Sequence of chain 1.C:
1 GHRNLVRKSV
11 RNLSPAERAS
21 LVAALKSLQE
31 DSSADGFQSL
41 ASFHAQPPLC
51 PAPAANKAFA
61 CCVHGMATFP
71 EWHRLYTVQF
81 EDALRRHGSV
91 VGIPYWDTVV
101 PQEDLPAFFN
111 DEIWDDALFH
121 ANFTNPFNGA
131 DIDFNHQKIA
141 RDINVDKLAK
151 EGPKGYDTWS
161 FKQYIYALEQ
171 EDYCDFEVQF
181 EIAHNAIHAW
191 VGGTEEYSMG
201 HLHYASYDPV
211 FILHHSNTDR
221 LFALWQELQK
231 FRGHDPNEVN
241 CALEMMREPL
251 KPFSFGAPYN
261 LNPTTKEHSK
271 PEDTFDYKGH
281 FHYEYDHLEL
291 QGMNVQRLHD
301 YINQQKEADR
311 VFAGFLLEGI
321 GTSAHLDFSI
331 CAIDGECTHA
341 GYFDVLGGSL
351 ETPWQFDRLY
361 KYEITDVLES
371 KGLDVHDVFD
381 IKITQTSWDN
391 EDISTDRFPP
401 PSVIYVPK

This small molecule binds to this protein.
Small molecule (SMILES): CC(=O)N[C@@H]1[C@@H](O)[C@H](O)[C@@H](CO)O[C@H]1O

Binding-site contacts:
Ligand atom O4 contacts residue ASN122 of chain 1.C at 2.7 Å (h-bond).
Ligand atom C4 contacts residue ASP115 of chain 1.C at 3.5 Å.
Ligand atom O1 contacts residue NAG1 of chain 1.L at 2.7 Å (h-bond).
Ligand atom O3 contacts residue PHE123 of chain 1.C at 3.9 Å.
Ligand atom O3 contacts residue ASN122 of chain 1.C at 2.6 Å (h-bond).
Ligand atom C7 contacts residue PHE123 of chain 1.C at 3.9 Å (hydrophobic).
Ligand atom O6 contacts residue NAG1 of chain 1.L at 3.9 Å.
Ligand atom O5 contacts residue NAG1 of chain 1.L at 3.2 Å.
Ligand atom C5 contacts residue ASN122 of chain 1.C at 4.0 Å.
Ligand atom C1 contacts residue NAG1 of chain 1.L at 3.4 Å.
Ligand atom O7 contacts residue PHE123 of chain 1.C at 3.3 Å.
Ligand atom C3 contacts residue ASN122 of chain 1.C at 3.7 Å.
Ligand atom C5 contacts residue NAG1 of chain 1.L at 3.9 Å.
Ligand atom C6 contacts residue ASP115 of chain 1.C at 3.2 Å.
Ligand atom C6 contacts residue ASN122 of chain 1.C at 3.6 Å.
Ligand atom C6 contacts residue NAG1 of chain 1.L at 3.5 Å.
Ligand atom O4 contacts residue PHE123 of chain 1.C at 4.3 Å.
Ligand atom N2 contacts residue PHE123 of chain 1.C at 4.2 Å.
Ligand atom O6 contacts residue ASP115 of chain 1.C at 3.7 Å.
Ligand atom C4 contacts residue ASN122 of chain 1.C at 3.0 Å.
Ligand atom O4 contacts residue ASP115 of chain 1.C at 2.4 Å (salt-bridge).
Ligand atom C5 contacts residue ASP115 of chain 1.C at 3.8 Å.
Ligand atom O6 contacts residue ASN122 of chain 1.C at 3.0 Å (h-bond).